Sequence of chain 59.H:
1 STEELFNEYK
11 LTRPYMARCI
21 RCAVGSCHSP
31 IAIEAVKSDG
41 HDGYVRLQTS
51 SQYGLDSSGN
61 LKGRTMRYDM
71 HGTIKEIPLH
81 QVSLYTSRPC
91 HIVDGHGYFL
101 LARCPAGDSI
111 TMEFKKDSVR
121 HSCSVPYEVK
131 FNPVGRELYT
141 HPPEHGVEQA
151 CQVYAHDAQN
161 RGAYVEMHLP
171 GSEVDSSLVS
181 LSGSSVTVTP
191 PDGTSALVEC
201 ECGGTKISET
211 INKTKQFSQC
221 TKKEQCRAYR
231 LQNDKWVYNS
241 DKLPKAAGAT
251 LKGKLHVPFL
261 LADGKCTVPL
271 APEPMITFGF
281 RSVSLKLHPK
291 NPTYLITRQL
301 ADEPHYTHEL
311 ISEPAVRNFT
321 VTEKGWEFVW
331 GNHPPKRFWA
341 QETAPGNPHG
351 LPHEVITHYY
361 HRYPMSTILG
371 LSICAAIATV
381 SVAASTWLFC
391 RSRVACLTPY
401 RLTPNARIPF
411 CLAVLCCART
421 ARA

The protein below binds the small molecule below.
Small molecule (SMILES): CC(=O)N[C@@H]1[C@@H](O)[C@H](O)[C@@H](CO)O[C@H]1O

Binding-site contacts:
Ligand atom O6 contacts residue ASN318 of chain 59.H at 2.6 Å (h-bond).
Ligand atom O6 contacts residue SER284 of chain 59.H at 2.6 Å (h-bond).
Ligand atom C6 contacts residue SER284 of chain 59.H at 3.5 Å.
Ligand atom C6 contacts residue ASN318 of chain 59.H at 3.2 Å.